This small molecule binds to this protein.
Small molecule (SMILES): Clc1ccc(COC(Cn2ccnc2)c2ccc(Cl)cc2Cl)cc1

Sequence of chain 2.A:
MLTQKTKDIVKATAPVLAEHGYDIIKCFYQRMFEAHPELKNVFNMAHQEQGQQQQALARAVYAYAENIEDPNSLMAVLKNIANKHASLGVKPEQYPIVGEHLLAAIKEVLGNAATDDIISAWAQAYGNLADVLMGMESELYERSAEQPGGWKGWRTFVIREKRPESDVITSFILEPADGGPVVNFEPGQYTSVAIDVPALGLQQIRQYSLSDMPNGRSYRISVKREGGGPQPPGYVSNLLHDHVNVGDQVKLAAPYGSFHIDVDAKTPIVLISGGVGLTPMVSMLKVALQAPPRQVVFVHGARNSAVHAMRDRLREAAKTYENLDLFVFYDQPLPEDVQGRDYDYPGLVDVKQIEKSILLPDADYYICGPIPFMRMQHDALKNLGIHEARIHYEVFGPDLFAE

Binding-site contacts:
Ligand atom C1 contacts residue LEU57 of chain 2.A at 3.6 Å (hydrophobic).
Ligand atom C9 contacts residue PHE28 of chain 2.A at 3.9 Å (hydrophobic).
Ligand atom C8 contacts residue LEU57 of chain 2.A at 3.6 Å (hydrophobic).
Ligand atom C11 contacts residue ILE24 of chain 2.A at 3.4 Å (hydrophobic).
Ligand atom O20 contacts residue DGG1 of chain 2.E at 4.0 Å.
Ligand atom C13 contacts residue LEU102 of chain 2.A at 3.4 Å (hydrophobic).
Ligand atom C7 contacts residue TYR29 of chain 2.A at 3.9 Å (hydrophobic).
Ligand atom CL4 contacts residue ILE25 of chain 2.A at 3.6 Å.
Ligand atom CL2 contacts residue ILE25 of chain 2.A at 4.0 Å.
Ligand atom C21 contacts residue HEM1 of chain 2.C at 4.0 Å.
Ligand atom CL2 contacts residue ILE24 of chain 2.A at 2.3 Å.
Ligand atom C3 contacts residue HEM1 of chain 2.C at 2.9 Å.
Ligand atom C7 contacts residue PHE43 of chain 2.A at 3.8 Å (hydrophobic).
Ligand atom CL8 contacts residue LEU57 of chain 2.A at 4.0 Å.
Ligand atom C8 contacts residue DGG1 of chain 2.E at 3.3 Å.
Ligand atom CL4 contacts residue PHE28 of chain 2.A at 3.8 Å.
Ligand atom C1 contacts residue LEU102 of chain 2.A at 3.5 Å (hydrophobic).
Ligand atom C9 contacts residue LEU102 of chain 2.A at 3.0 Å (hydrophobic).
Ligand atom C17 contacts residue HEM1 of chain 2.C at 3.8 Å.
Ligand atom C11 contacts residue LEU102 of chain 2.A at 3.1 Å (hydrophobic).
Ligand atom N19 contacts residue HIS85 of chain 2.A at 4.1 Å.
Ligand atom C10 contacts residue LEU102 of chain 2.A at 3.1 Å (hydrophobic).
Ligand atom CL2 contacts residue ALA105 of chain 2.A at 3.8 Å.
Ligand atom N19 contacts residue HEM1 of chain 2.C at 2.0 Å.
Ligand atom C15 contacts residue GLN53 of chain 2.A at 3.4 Å.
Ligand atom O20 contacts residue LEU102 of chain 2.A at 4.0 Å.
Ligand atom C6 contacts residue PHE43 of chain 2.A at 3.5 Å (hydrophobic).
Ligand atom C2 contacts residue LEU57 of chain 2.A at 3.1 Å (hydrophobic).
Ligand atom C16 contacts residue GLN53 of chain 2.A at 3.5 Å.
Ligand atom C2 contacts residue LEU102 of chain 2.A at 3.6 Å (hydrophobic).
Ligand atom C13 contacts residue LEU57 of chain 2.A at 3.6 Å (hydrophobic).
Ligand atom CL8 contacts residue ALA56 of chain 2.A at 3.5 Å.
Ligand atom N1 contacts residue HEM1 of chain 2.C at 4.0 Å.
Ligand atom C13 contacts residue ILE24 of chain 2.A at 3.6 Å (hydrophobic).
Ligand atom C6 contacts residue HEM1 of chain 2.C at 3.1 Å.
Ligand atom CL2 contacts residue PHE28 of chain 2.A at 3.2 Å.
Ligand atom CL8 contacts residue GLN53 of chain 2.A at 3.1 Å.
Ligand atom C19 contacts residue PHE28 of chain 2.A at 4.0 Å (hydrophobic).
Ligand atom C8 contacts residue LEU102 of chain 2.A at 3.9 Å (hydrophobic).
Ligand atom CL2 contacts residue LEU102 of chain 2.A at 4.0 Å.